This small molecule binds to this protein.
Small molecule (SMILES): CC(=O)N[C@H]1[C@H](O[C@H]2[C@H](O)[C@@H](NC(C)=O)CO[C@@H]2CO)O[C@H](CO)[C@@H](O)[C@@H]1O

Binding-site contacts:
Ligand atom C3 contacts residue THR121 of chain 1.C at 4.4 Å.
Ligand atom C5 contacts residue ASN119 of chain 1.C at 3.7 Å.
Ligand atom C7 contacts residue GLU150 of chain 1.C at 4.3 Å.
Ligand atom O5 contacts residue ASN119 of chain 1.C at 2.4 Å (h-bond).
Ligand atom N2 contacts residue ASN119 of chain 1.C at 2.8 Å (h-bond).
Ligand atom C7 contacts residue ASN122 of chain 1.C at 4.3 Å.
Ligand atom O7 contacts residue GLU150 of chain 1.C at 3.4 Å (salt-bridge).
Ligand atom O5 contacts residue THR121 of chain 1.C at 4.0 Å.
Ligand atom C2 contacts residue THR121 of chain 1.C at 4.3 Å.
Ligand atom C5 contacts residue THR121 of chain 1.C at 4.2 Å.
Ligand atom O7 contacts residue ASN119 of chain 1.C at 3.3 Å (h-bond).
Ligand atom C1 contacts residue THR121 of chain 1.C at 3.4 Å.
Ligand atom O5 contacts residue ASN122 of chain 1.C at 3.6 Å.
Ligand atom C8 contacts residue ASN122 of chain 1.C at 3.9 Å.
Ligand atom C6 contacts residue ASN122 of chain 1.C at 3.2 Å.
Ligand atom C7 contacts residue ASN119 of chain 1.C at 3.2 Å.
Ligand atom O7 contacts residue ASN122 of chain 1.C at 4.5 Å.
Ligand atom C5 contacts residue ASN122 of chain 1.C at 3.4 Å.
Ligand atom C6 contacts residue VAL124 of chain 1.C at 3.6 Å (hydrophobic).
Ligand atom C4 contacts residue ASN119 of chain 1.C at 4.3 Å.
Ligand atom O6 contacts residue ASN122 of chain 1.C at 4.2 Å.
Ligand atom C8 contacts residue ASN119 of chain 1.C at 4.3 Å.
Ligand atom O6 contacts residue VAL124 of chain 1.C at 3.4 Å.
Ligand atom C3 contacts residue ASN119 of chain 1.C at 3.8 Å.
Ligand atom C1 contacts residue ASN119 of chain 1.C at 1.4 Å.
Ligand atom N2 contacts residue THR121 of chain 1.C at 4.4 Å.
Ligand atom C2 contacts residue ASN119 of chain 1.C at 2.4 Å.

Sequence of chain 1.C:
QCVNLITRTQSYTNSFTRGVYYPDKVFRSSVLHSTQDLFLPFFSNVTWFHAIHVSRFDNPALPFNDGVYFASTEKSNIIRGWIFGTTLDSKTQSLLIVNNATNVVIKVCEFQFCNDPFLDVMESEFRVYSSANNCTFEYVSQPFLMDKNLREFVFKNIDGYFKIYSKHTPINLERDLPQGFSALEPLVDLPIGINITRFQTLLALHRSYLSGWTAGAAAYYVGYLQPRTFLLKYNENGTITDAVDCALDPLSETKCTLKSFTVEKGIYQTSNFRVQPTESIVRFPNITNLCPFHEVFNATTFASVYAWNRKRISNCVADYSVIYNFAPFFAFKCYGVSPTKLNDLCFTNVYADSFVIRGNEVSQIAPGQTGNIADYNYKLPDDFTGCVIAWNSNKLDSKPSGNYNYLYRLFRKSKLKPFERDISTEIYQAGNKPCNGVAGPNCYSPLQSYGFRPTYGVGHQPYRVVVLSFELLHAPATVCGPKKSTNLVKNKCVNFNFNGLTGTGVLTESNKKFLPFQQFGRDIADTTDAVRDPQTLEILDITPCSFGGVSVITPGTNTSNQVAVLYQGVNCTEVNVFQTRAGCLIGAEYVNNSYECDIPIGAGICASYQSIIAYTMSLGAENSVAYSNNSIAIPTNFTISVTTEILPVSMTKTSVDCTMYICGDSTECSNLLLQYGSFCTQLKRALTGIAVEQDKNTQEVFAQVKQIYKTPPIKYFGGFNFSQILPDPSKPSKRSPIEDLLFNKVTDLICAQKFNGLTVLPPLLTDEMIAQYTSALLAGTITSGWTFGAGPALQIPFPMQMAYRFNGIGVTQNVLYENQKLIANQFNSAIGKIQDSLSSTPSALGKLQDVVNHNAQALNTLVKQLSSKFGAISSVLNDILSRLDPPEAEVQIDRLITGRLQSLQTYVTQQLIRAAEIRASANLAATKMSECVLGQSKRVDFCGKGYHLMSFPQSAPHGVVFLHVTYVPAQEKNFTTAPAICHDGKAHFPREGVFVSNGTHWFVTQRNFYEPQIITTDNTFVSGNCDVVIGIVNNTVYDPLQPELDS